Sequence of chain 1.B:
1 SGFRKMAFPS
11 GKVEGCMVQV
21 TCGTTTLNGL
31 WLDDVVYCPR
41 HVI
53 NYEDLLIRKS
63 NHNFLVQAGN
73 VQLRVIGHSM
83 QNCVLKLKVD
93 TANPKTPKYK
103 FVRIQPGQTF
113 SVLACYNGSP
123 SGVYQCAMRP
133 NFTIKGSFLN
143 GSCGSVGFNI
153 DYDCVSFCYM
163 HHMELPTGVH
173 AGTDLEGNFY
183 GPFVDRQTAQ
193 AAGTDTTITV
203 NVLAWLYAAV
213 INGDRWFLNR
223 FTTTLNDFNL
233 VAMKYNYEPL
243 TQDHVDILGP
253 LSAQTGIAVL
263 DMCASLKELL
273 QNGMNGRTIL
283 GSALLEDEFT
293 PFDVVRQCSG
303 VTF

Sequence of chain 1.A:
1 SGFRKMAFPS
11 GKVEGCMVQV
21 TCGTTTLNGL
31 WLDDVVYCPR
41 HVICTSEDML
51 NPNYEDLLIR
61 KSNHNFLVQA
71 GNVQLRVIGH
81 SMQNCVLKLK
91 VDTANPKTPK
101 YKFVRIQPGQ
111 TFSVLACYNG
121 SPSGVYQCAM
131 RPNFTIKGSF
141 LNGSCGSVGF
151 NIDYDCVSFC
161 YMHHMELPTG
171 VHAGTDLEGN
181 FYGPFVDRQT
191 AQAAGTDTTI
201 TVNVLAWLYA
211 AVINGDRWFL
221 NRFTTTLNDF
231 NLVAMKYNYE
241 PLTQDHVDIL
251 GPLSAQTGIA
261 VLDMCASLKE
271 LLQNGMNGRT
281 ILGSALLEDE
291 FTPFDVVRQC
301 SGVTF

A small-molecule ligand and the protein it binds are described below.
Small molecule (SMILES): CN(C)C(=O)c1ccc2cncc(NC(=O)Cc3cccc(Cl)c3)c2c1

Binding-site contacts:
Ligand atom CL contacts residue ASP187 of chain 1.A at 3.6 Å.
Ligand atom C6 contacts residue PHE140 of chain 1.A at 4.0 Å (hydrophobic).
Ligand atom C16 contacts residue MET49 of chain 1.A at 3.7 Å (hydrophobic).
Ligand atom C7 contacts residue SER144 of chain 1.A at 4.0 Å.
Ligand atom C15 contacts residue MET49 of chain 1.A at 3.4 Å (hydrophobic).
Ligand atom C14 contacts residue MET49 of chain 1.A at 3.9 Å (hydrophobic).
Ligand atom C5 contacts residue ASN142 of chain 1.A at 3.8 Å.
Ligand atom N1 contacts residue SER144 of chain 1.A at 3.8 Å.
Ligand atom C8 contacts residue HIS163 of chain 1.A at 3.6 Å.
Ligand atom C17 contacts residue HIS164 of chain 1.A at 3.4 Å.
Ligand atom C6 contacts residue GLU166 of chain 1.A at 3.8 Å.
Ligand atom C16 contacts residue HIS164 of chain 1.A at 4.1 Å.
Ligand atom C5 contacts residue LEU141 of chain 1.A at 3.8 Å (hydrophobic).
Ligand atom O1 contacts residue MET165 of chain 1.A at 3.2 Å.
Ligand atom C18 contacts residue ASN142 of chain 1.A at 4.0 Å.
Ligand atom C6 contacts residue ASN142 of chain 1.A at 3.9 Å.
Ligand atom C5 contacts residue GLU166 of chain 1.A at 3.4 Å.
Ligand atom C10 contacts residue MET165 of chain 1.A at 4.1 Å (hydrophobic).
Ligand atom O contacts residue ASN142 of chain 1.A at 3.9 Å.
Ligand atom C17 contacts residue HIS41 of chain 1.A at 3.8 Å.
Ligand atom C4 contacts residue ASN142 of chain 1.A at 4.1 Å.
Ligand atom C7 contacts residue GLU166 of chain 1.A at 3.7 Å.
Ligand atom O1 contacts residue HIS164 of chain 1.A at 4.0 Å.
Ligand atom CL contacts residue HIS41 of chain 1.A at 3.9 Å.
Ligand atom O1 contacts residue GLU166 of chain 1.A at 3.2 Å (salt-bridge).
Ligand atom C17 contacts residue MET165 of chain 1.A at 3.7 Å (hydrophobic).
Ligand atom CL contacts residue MET165 of chain 1.A at 3.6 Å.
Ligand atom C7 contacts residue LEU141 of chain 1.A at 3.8 Å (hydrophobic).
Ligand atom C6 contacts residue LEU141 of chain 1.A at 3.8 Å (hydrophobic).
Ligand atom C8 contacts residue CYS145 of chain 1.A at 3.9 Å (hydrophobic).
Ligand atom N1 contacts residue GLU166 of chain 1.A at 3.8 Å.
Ligand atom C5 contacts residue PHE140 of chain 1.A at 3.5 Å (hydrophobic).
Ligand atom CL contacts residue HIS164 of chain 1.A at 3.9 Å.
Ligand atom N1 contacts residue HIS163 of chain 1.A at 2.9 Å (h-bond).
Ligand atom C7 contacts residue PHE140 of chain 1.A at 3.6 Å (hydrophobic).
Ligand atom C19 contacts residue ASN142 of chain 1.A at 4.0 Å.
Ligand atom C7 contacts residue HIS163 of chain 1.A at 4.0 Å.
Ligand atom C8 contacts residue GLU166 of chain 1.A at 3.8 Å.
Ligand atom C16 contacts residue MET165 of chain 1.A at 3.7 Å (hydrophobic).
Ligand atom C14 contacts residue GLN189 of chain 1.A at 3.9 Å.